The protein below binds the small molecule below.
Small molecule (SMILES): CC(=O)N[C@H]1[C@H](O[C@H]2[C@H](O)[C@@H](NC(C)=O)CO[C@@H]2CO)O[C@H](CO)[C@@H](O)[C@@H]1O

Binding-site contacts:
Ligand atom O7 contacts residue LEU922 of chain 1.B at 4.1 Å.
Ligand atom C7 contacts residue ASN717 of chain 1.B at 3.6 Å.
Ligand atom C2 contacts residue ASN717 of chain 1.B at 2.4 Å.
Ligand atom C5 contacts residue ASN717 of chain 1.B at 3.6 Å.
Ligand atom C5 contacts residue LEU922 of chain 1.B at 3.9 Å (hydrophobic).
Ligand atom C7 contacts residue LEU922 of chain 1.B at 4.1 Å (hydrophobic).
Ligand atom C8 contacts residue LEU922 of chain 1.B at 4.3 Å (hydrophobic).
Ligand atom C3 contacts residue ASN717 of chain 1.B at 3.8 Å.
Ligand atom O6 contacts residue GLN926 of chain 1.B at 3.9 Å.
Ligand atom O5 contacts residue GLN1071 of chain 1.B at 3.9 Å.
Ligand atom C6 contacts residue LEU922 of chain 1.B at 4.0 Å (hydrophobic).
Ligand atom C1 contacts residue ASN717 of chain 1.B at 1.4 Å.
Ligand atom O5 contacts residue ASN717 of chain 1.B at 2.3 Å (h-bond).
Ligand atom C6 contacts residue GLN926 of chain 1.B at 4.4 Å.
Ligand atom C2 contacts residue GLN1071 of chain 1.B at 4.2 Å.
Ligand atom O4 contacts residue LEU922 of chain 1.B at 4.1 Å.
Ligand atom O7 contacts residue ASN717 of chain 1.B at 3.9 Å.
Ligand atom C1 contacts residue GLN1071 of chain 1.B at 3.8 Å.
Ligand atom C4 contacts residue ASN717 of chain 1.B at 4.2 Å.
Ligand atom O6 contacts residue ASN717 of chain 1.B at 4.4 Å.
Ligand atom O6 contacts residue PHE718 of chain 1.B at 4.2 Å.
Ligand atom O6 contacts residue THR719 of chain 1.B at 4.4 Å.
Ligand atom N2 contacts residue ASN717 of chain 1.B at 2.9 Å (h-bond).

Sequence of chain 1.B:
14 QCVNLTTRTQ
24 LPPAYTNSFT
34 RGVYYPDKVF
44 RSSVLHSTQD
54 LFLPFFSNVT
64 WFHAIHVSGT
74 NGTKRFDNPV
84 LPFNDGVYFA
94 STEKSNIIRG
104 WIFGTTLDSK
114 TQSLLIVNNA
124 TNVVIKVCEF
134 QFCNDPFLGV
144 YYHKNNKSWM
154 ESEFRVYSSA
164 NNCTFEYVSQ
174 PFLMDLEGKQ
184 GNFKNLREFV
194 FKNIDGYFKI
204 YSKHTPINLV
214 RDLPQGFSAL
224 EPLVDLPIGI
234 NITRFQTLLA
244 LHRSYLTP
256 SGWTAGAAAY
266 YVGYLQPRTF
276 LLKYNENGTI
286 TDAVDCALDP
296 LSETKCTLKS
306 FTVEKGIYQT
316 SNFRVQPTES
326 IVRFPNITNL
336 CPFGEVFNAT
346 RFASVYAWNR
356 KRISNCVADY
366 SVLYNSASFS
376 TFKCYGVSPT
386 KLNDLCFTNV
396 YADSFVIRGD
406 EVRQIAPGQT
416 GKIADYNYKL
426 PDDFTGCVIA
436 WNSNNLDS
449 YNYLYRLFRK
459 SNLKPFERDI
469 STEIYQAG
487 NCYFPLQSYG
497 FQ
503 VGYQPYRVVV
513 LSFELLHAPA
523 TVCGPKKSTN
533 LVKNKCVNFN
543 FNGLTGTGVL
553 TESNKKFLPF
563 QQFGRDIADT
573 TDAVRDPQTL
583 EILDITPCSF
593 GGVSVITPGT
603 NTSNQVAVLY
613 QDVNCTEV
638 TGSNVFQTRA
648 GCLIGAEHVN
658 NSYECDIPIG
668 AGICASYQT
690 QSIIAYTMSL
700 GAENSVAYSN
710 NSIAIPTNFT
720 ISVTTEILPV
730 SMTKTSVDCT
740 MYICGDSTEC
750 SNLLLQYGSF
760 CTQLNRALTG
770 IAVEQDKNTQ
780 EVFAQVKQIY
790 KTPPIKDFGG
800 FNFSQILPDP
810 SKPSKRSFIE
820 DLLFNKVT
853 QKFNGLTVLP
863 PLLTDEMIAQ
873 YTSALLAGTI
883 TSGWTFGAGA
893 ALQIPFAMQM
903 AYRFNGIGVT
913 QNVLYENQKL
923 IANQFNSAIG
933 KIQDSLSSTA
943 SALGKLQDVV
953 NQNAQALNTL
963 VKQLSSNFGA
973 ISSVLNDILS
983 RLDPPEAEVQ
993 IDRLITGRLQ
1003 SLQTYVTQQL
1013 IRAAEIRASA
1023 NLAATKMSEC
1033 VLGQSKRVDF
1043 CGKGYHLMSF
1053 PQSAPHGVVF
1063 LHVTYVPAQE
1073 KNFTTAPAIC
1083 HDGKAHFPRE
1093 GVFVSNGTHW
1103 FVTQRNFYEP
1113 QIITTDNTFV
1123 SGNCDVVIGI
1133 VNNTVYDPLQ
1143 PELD